Sequence of chain 1.B:
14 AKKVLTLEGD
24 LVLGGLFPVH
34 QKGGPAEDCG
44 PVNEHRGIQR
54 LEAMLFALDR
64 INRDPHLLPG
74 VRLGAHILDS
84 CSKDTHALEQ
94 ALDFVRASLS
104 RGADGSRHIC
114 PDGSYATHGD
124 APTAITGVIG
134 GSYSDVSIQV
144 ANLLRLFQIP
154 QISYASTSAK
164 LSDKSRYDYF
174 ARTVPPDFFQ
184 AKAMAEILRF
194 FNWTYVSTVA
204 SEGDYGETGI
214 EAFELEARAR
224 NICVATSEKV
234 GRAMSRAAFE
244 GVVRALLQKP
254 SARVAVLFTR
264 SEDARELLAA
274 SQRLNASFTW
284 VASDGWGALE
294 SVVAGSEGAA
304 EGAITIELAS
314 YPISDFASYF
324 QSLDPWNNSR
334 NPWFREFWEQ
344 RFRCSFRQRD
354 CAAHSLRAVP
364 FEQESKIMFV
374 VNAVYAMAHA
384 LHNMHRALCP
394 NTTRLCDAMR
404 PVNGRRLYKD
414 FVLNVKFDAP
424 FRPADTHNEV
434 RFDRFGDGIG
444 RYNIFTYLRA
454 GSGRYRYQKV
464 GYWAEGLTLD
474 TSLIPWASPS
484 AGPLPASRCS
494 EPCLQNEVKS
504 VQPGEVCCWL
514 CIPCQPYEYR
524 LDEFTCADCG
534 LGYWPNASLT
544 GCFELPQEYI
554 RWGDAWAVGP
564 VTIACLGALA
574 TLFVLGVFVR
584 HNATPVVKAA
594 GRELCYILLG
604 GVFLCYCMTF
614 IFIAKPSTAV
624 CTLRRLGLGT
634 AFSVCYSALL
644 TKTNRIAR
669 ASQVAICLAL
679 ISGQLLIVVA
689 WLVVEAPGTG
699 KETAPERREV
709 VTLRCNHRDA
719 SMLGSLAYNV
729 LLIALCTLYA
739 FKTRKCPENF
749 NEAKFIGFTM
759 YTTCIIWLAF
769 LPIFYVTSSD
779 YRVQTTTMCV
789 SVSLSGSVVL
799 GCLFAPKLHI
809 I

Binding-site contacts:
Ligand atom C5 contacts residue TYR136 of chain 1.B at 4.0 Å (hydrophobic).
Ligand atom C3 contacts residue ARG49 of chain 1.B at 3.7 Å.
Ligand atom C7 contacts residue TYR208 of chain 1.B at 3.5 Å (hydrophobic).
Ligand atom C4 contacts residue ARG53 of chain 1.B at 3.3 Å.
Ligand atom O2 contacts residue ARG49 of chain 1.B at 3.9 Å.
Ligand atom O3 contacts residue ARG53 of chain 1.B at 3.3 Å (salt-bridge).
Ligand atom C6 contacts residue TYR136 of chain 1.B at 3.5 Å (hydrophobic).
Ligand atom O contacts residue TYR136 of chain 1.B at 3.4 Å.
Ligand atom C contacts residue THR160 of chain 1.B at 4.0 Å.
Ligand atom O1 contacts residue THR160 of chain 1.B at 2.9 Å (h-bond).
Ligand atom C2 contacts residue ALA158 of chain 1.B at 3.8 Å (hydrophobic).
Ligand atom C1 contacts residue TYR208 of chain 1.B at 4.0 Å (hydrophobic).
Ligand atom O2 contacts residue ARG53 of chain 1.B at 2.4 Å (salt-bridge).
Ligand atom C1 contacts residue ALA158 of chain 1.B at 3.9 Å (hydrophobic).
Ligand atom C4 contacts residue ALA158 of chain 1.B at 3.8 Å (hydrophobic).
Ligand atom C1 contacts residue SER135 of chain 1.B at 4.1 Å.
Ligand atom O1 contacts residue SER137 of chain 1.B at 3.2 Å (h-bond).
Ligand atom C2 contacts residue SER135 of chain 1.B at 3.5 Å.
Ligand atom C1 contacts residue ASP287 of chain 1.B at 4.1 Å.
Ligand atom C contacts residue SER135 of chain 1.B at 3.6 Å.
Ligand atom O contacts residue SER135 of chain 1.B at 2.9 Å (h-bond).
Ligand atom O contacts residue SER137 of chain 1.B at 2.9 Å (h-bond).
Ligand atom C7 contacts residue TYR136 of chain 1.B at 3.9 Å (hydrophobic).
Ligand atom C5 contacts residue ARG49 of chain 1.B at 3.7 Å.
Ligand atom O3 contacts residue ARG49 of chain 1.B at 2.5 Å (salt-bridge).
Ligand atom C contacts residue SER137 of chain 1.B at 3.4 Å.
Ligand atom C4 contacts residue LYS369 of chain 1.B at 3.5 Å.
Ligand atom O1 contacts residue SER159 of chain 1.B at 3.3 Å.
Ligand atom N contacts residue ASP287 of chain 1.B at 2.6 Å (salt-bridge).
Ligand atom O1 contacts residue ALA158 of chain 1.B at 2.9 Å (h-bond).
Ligand atom N contacts residue TYR208 of chain 1.B at 3.5 Å.
Ligand atom C4 contacts residue ARG49 of chain 1.B at 3.1 Å.
Ligand atom C contacts residue SER159 of chain 1.B at 3.7 Å.
Ligand atom O contacts residue ALA158 of chain 1.B at 3.8 Å.
Ligand atom O2 contacts residue ALA158 of chain 1.B at 3.2 Å.
Ligand atom O contacts residue SER159 of chain 1.B at 3.4 Å.
Ligand atom C3 contacts residue LYS369 of chain 1.B at 3.6 Å.
Ligand atom C contacts residue ALA158 of chain 1.B at 3.3 Å (hydrophobic).
Ligand atom O3 contacts residue SER135 of chain 1.B at 4.1 Å.
Ligand atom O2 contacts residue LYS369 of chain 1.B at 2.7 Å (salt-bridge).

A small-molecule ligand and the protein it binds are described below.
Small molecule (SMILES): N[C@@]1(C(=O)O)CC[C@H]2[C@H](C(=O)O)[C@H]21